Binding-site contacts:
Ligand atom O1P contacts residue GLY244 of chain 1.A at 3.1 Å (h-bond).
Ligand atom O2P contacts residue SER241 of chain 1.A at 2.9 Å (h-bond).
Ligand atom CG contacts residue GLN195 of chain 1.A at 3.8 Å.
Ligand atom CD1 contacts residue GLN195 of chain 1.A at 3.5 Å.
Ligand atom O3P contacts residue GLY246 of chain 1.A at 3.7 Å.
Ligand atom CD2 contacts residue GLN284 of chain 1.A at 3.5 Å.
Ligand atom O contacts residue ASP69 of chain 1.A at 3.7 Å.
Ligand atom CE2 contacts residue GLN195 of chain 1.A at 3.7 Å.
Ligand atom CE1 contacts residue ASP194 of chain 1.A at 3.1 Å.
Ligand atom O contacts residue PHE67 of chain 1.A at 3.6 Å.
Ligand atom N contacts residue GLN195 of chain 1.A at 3.8 Å.
Ligand atom CD2 contacts residue ALA243 of chain 1.A at 3.3 Å (hydrophobic).
Ligand atom OH contacts residue GLN195 of chain 1.A at 3.9 Å.
Ligand atom OH contacts residue ARG247 of chain 1.A at 4.1 Å.
Ligand atom C contacts residue ASP69 of chain 1.A at 4.1 Å.
Ligand atom O3P contacts residue ARG247 of chain 1.A at 2.7 Å (salt-bridge).
Ligand atom CB contacts residue PHE67 of chain 1.A at 4.0 Å (hydrophobic).
Ligand atom O2P contacts residue ALA243 of chain 1.A at 3.3 Å (h-bond).
Ligand atom CZ contacts residue GLN195 of chain 1.A at 3.4 Å.
Ligand atom P contacts residue SER241 of chain 1.A at 3.1 Å.
Ligand atom CE2 contacts residue GLN284 of chain 1.A at 3.1 Å.
Ligand atom CE2 contacts residue ALA243 of chain 1.A at 3.4 Å (hydrophobic).
Ligand atom CE1 contacts residue GLN195 of chain 1.A at 3.2 Å.
Ligand atom O2P contacts residue ARG242 of chain 1.A at 2.7 Å (salt-bridge).
Ligand atom O2P contacts residue ARG247 of chain 1.A at 3.0 Å (salt-bridge).
Ligand atom O1P contacts residue SER241 of chain 1.A at 2.8 Å (h-bond).
Ligand atom P contacts residue ARG242 of chain 1.A at 3.9 Å.
Ligand atom O1P contacts residue GLY246 of chain 1.A at 3.3 Å (h-bond).
Ligand atom P contacts residue ARG247 of chain 1.A at 3.7 Å.
Ligand atom O1P contacts residue ALA243 of chain 1.A at 3.4 Å (h-bond).
Ligand atom O1P contacts residue VAL245 of chain 1.A at 3.3 Å (h-bond).
Ligand atom OH contacts residue ASP194 of chain 1.A at 3.3 Å (salt-bridge).
Ligand atom O3P contacts residue SER241 of chain 1.A at 3.1 Å (h-bond).
Ligand atom CD2 contacts residue GLN195 of chain 1.A at 4.0 Å.
Ligand atom P contacts residue ALA243 of chain 1.A at 3.9 Å.
Ligand atom CZ contacts residue ASP194 of chain 1.A at 3.5 Å.
Ligand atom CE2 contacts residue VAL245 of chain 1.A at 3.8 Å (hydrophobic).
Ligand atom CG contacts residue ALA243 of chain 1.A at 3.7 Å (hydrophobic).
Ligand atom CZ contacts residue ALA243 of chain 1.A at 3.9 Å (hydrophobic).
Ligand atom CZ contacts residue GLN284 of chain 1.A at 3.8 Å.

This small molecule binds to this protein.
Small molecule (SMILES): N[C@@H](Cc1ccc(OP(=O)(O)O)cc1)C(=O)O

Sequence of chain 1.A:
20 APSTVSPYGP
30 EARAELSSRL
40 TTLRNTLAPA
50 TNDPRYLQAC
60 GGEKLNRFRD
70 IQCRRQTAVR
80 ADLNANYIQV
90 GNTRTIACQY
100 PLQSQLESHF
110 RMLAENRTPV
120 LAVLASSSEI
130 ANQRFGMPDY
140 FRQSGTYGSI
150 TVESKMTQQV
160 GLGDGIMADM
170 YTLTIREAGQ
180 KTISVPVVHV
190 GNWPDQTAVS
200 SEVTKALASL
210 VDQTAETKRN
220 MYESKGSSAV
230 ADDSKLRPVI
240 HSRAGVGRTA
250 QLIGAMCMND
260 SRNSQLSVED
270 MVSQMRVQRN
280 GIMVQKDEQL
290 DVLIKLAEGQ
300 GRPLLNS